A small-molecule ligand and the protein it binds are described below.
Small molecule (SMILES): Oc1cc(Cl)ccc1Oc1ccc(Cl)cc1Cl

Sequence of chain 1.A:
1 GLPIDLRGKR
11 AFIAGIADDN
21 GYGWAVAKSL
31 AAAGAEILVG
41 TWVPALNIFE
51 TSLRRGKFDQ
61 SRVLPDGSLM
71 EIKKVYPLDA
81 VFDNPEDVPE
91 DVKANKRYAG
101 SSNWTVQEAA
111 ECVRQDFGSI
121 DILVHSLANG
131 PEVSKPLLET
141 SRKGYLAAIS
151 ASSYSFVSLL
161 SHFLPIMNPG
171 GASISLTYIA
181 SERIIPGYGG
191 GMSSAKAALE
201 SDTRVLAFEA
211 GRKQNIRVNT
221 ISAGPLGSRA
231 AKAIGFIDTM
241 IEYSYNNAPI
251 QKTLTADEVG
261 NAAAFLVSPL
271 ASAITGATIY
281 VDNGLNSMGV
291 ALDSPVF

Binding-site contacts:
Ligand atom C11 contacts residue MET192 of chain 1.A at 4.5 Å (hydrophobic).
Ligand atom C3 contacts residue ILE237 of chain 1.A at 3.9 Å (hydrophobic).
Ligand atom O17 contacts residue TYR188 of chain 1.A at 2.5 Å (h-bond).
Ligand atom C11 contacts residue GLY130 of chain 1.A at 4.5 Å.
Ligand atom C5 contacts residue TYR188 of chain 1.A at 4.4 Å (hydrophobic).
Ligand atom CL16 contacts residue NAD1 of chain 1.B at 3.4 Å.
Ligand atom C4 contacts residue ILE237 of chain 1.A at 4.1 Å (hydrophobic).
Ligand atom C8 contacts residue NAD1 of chain 1.B at 3.8 Å.
Ligand atom C4 contacts residue NAD1 of chain 1.B at 3.5 Å.
Ligand atom C6 contacts residue TYR188 of chain 1.A at 3.4 Å (hydrophobic).
Ligand atom C1 contacts residue TYR188 of chain 1.A at 3.3 Å (hydrophobic).
Ligand atom C13 contacts residue TYR188 of chain 1.A at 4.0 Å (hydrophobic).
Ligand atom CL14 contacts residue NAD1 of chain 1.B at 4.0 Å.
Ligand atom CL15 contacts residue MET192 of chain 1.A at 4.3 Å.
Ligand atom C6 contacts residue NAD1 of chain 1.B at 3.5 Å.
Ligand atom C1 contacts residue NAD1 of chain 1.B at 3.4 Å.
Ligand atom C10 contacts residue ALA128 of chain 1.A at 3.9 Å (hydrophobic).
Ligand atom C9 contacts residue ALA128 of chain 1.A at 3.9 Å (hydrophobic).
Ligand atom C3 contacts residue NAD1 of chain 1.B at 3.3 Å.
Ligand atom C5 contacts residue NAD1 of chain 1.B at 3.5 Å.
Ligand atom CL15 contacts residue VAL133 of chain 1.A at 4.1 Å.
Ligand atom CL14 contacts residue PRO225 of chain 1.A at 4.4 Å.
Ligand atom C3 contacts residue PHE236 of chain 1.A at 4.5 Å (hydrophobic).
Ligand atom CL16 contacts residue ALA128 of chain 1.A at 3.9 Å.
Ligand atom C12 contacts residue MET192 of chain 1.A at 4.2 Å (hydrophobic).
Ligand atom C12 contacts residue VAL133 of chain 1.A at 4.2 Å (hydrophobic).
Ligand atom O17 contacts residue LYS196 of chain 1.A at 3.9 Å.
Ligand atom CL14 contacts residue PHE236 of chain 1.A at 3.6 Å.
Ligand atom C2 contacts residue NAD1 of chain 1.B at 3.5 Å.
Ligand atom C2 contacts residue TYR188 of chain 1.A at 4.1 Å (hydrophobic).
Ligand atom CL14 contacts residue TYR178 of chain 1.A at 3.7 Å.
Ligand atom O7 contacts residue NAD1 of chain 1.B at 3.2 Å (h-bond).
Ligand atom O17 contacts residue NAD1 of chain 1.B at 2.5 Å (h-bond).
Ligand atom O17 contacts residue TYR178 of chain 1.A at 4.2 Å.
Ligand atom C1 contacts residue TYR178 of chain 1.A at 3.9 Å (hydrophobic).
Ligand atom C10 contacts residue ASN129 of chain 1.A at 4.2 Å.
Ligand atom CL15 contacts residue GLY130 of chain 1.A at 3.0 Å.
Ligand atom CL15 contacts residue ASN129 of chain 1.A at 3.6 Å.
Ligand atom C9 contacts residue NAD1 of chain 1.B at 4.2 Å.
Ligand atom C2 contacts residue PHE236 of chain 1.A at 4.1 Å (hydrophobic).